Sequence of chain 1.A:
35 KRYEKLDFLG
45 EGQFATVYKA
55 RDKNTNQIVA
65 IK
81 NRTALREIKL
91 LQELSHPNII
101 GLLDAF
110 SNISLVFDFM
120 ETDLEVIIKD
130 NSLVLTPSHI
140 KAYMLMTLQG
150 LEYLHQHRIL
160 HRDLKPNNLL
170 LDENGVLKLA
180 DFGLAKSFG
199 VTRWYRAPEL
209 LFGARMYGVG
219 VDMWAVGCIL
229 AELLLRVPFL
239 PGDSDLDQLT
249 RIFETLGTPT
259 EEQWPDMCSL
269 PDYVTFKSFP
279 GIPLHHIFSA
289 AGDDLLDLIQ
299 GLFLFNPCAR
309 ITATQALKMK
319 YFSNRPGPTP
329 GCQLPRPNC

A small-molecule ligand and the protein it binds are described below.
Small molecule (SMILES): CCC(=O)Nc1ccc(C(=O)Nc2n[nH]c3c2CN(C(=O)N[C@H](CN(C)C)c2ccccc2)C3(C)C)cc1

Binding-site contacts:
Ligand atom C19 contacts residue PHE118 of chain 1.A at 3.3 Å (hydrophobic).
Ligand atom C6 contacts residue ASP180 of chain 1.A at 3.5 Å.
Ligand atom C19 contacts residue MET119 of chain 1.A at 3.0 Å (hydrophobic).
Ligand atom C26 contacts residue CYS337 of chain 1.A at 1.8 Å (hydrophobic).
Ligand atom N30 contacts residue MET119 of chain 1.A at 3.6 Å (h-bond).
Ligand atom C41 contacts residue ASP180 of chain 1.A at 3.2 Å.
Ligand atom C25 contacts residue CYS337 of chain 1.A at 2.8 Å (hydrophobic).
Ligand atom C39 contacts residue PHE48 of chain 1.A at 3.5 Å (hydrophobic).
Ligand atom C35 contacts residue PHE116 of chain 1.A at 3.5 Å (hydrophobic).
Ligand atom C40 contacts residue GLN47 of chain 1.A at 3.2 Å.
Ligand atom C18 contacts residue MET119 of chain 1.A at 3.6 Å (hydrophobic).
Ligand atom C20 contacts residue GLU120 of chain 1.A at 3.3 Å.
Ligand atom C4 contacts residue ASP180 of chain 1.A at 2.8 Å.
Ligand atom N29 contacts residue ASP117 of chain 1.A at 3.2 Å (salt-bridge).
Ligand atom C23 contacts residue GLU120 of chain 1.A at 3.5 Å.
Ligand atom N30 contacts residue ALA64 of chain 1.A at 2.9 Å.
Ligand atom N2 contacts residue ASP180 of chain 1.A at 2.2 Å (salt-bridge).
Ligand atom C14 contacts residue MET119 of chain 1.A at 3.6 Å (hydrophobic).
Ligand atom C4 contacts residue ASN167 of chain 1.A at 3.2 Å.
Ligand atom C37 contacts residue VAL51 of chain 1.A at 3.5 Å (hydrophobic).
Ligand atom C16 contacts residue MET119 of chain 1.A at 3.7 Å (hydrophobic).
Ligand atom C1 contacts residue ASP180 of chain 1.A at 2.9 Å.
Ligand atom N29 contacts residue ALA64 of chain 1.A at 3.2 Å.
Ligand atom C32 contacts residue ALA64 of chain 1.A at 3.5 Å (hydrophobic).
Ligand atom N30 contacts residue PHE118 of chain 1.A at 3.7 Å.
Ligand atom C4 contacts residue ASN166 of chain 1.A at 3.2 Å.
Ligand atom C5 contacts residue ASP180 of chain 1.A at 3.3 Å.
Ligand atom N15 contacts residue PHE118 of chain 1.A at 3.4 Å.
Ligand atom N29 contacts residue PHE118 of chain 1.A at 3.3 Å.
Ligand atom C32 contacts residue ASP117 of chain 1.A at 3.7 Å.
Ligand atom N30 contacts residue ASP117 of chain 1.A at 2.5 Å (salt-bridge).
Ligand atom C1 contacts residue ASN167 of chain 1.A at 3.2 Å.
Ligand atom O24 contacts residue GLU120 of chain 1.A at 2.4 Å (salt-bridge).
Ligand atom N2 contacts residue ASN167 of chain 1.A at 3.5 Å (h-bond).
Ligand atom C34 contacts residue LEU169 of chain 1.A at 3.5 Å (hydrophobic).
Ligand atom C38 contacts residue VAL51 of chain 1.A at 3.5 Å (hydrophobic).
Ligand atom C1 contacts residue ASN166 of chain 1.A at 3.2 Å.
Ligand atom N29 contacts residue MET119 of chain 1.A at 2.8 Å (h-bond).
Ligand atom N15 contacts residue MET119 of chain 1.A at 2.9 Å (h-bond).
Ligand atom C34 contacts residue ILE100 of chain 1.A at 3.5 Å (hydrophobic).